Binding-site contacts:
Ligand atom O contacts residue MES1 of chain 1.PA at 3.5 Å (h-bond).
Ligand atom C2 contacts residue TYR170 of chain 1.K at 3.6 Å (hydrophobic).
Ligand atom CE1 contacts residue VAL31 of chain 1.K at 3.4 Å (hydrophobic).
Ligand atom O contacts residue ALA49 of chain 1.K at 3.5 Å.
Ligand atom C contacts residue MES1 of chain 1.PA at 3.8 Å.
Ligand atom C3 contacts residue ARG19 of chain 1.K at 3.4 Å.
Ligand atom CA contacts residue THR1 of chain 1.K at 2.4 Å.
Ligand atom OH contacts residue VAL31 of chain 1.K at 3.4 Å.
Ligand atom C contacts residue GLY47 of chain 1.K at 3.5 Å.
Ligand atom O contacts residue THR21 of chain 1.K at 3.4 Å (h-bond).
Ligand atom C3 contacts residue TYR170 of chain 1.K at 3.1 Å (hydrophobic).
Ligand atom CB contacts residue THR21 of chain 1.K at 3.8 Å.
Ligand atom C1 contacts residue MES1 of chain 1.PA at 3.2 Å.
Ligand atom C2 contacts residue THR1 of chain 1.K at 1.5 Å.
Ligand atom O contacts residue GLY47 of chain 1.K at 3.0 Å (h-bond).
Ligand atom C3 contacts residue THR1 of chain 1.K at 2.5 Å.
Ligand atom O contacts residue MES1 of chain 1.PA at 3.0 Å (h-bond).
Ligand atom CA contacts residue THR21 of chain 1.K at 3.4 Å.
Ligand atom CB contacts residue GLY47 of chain 1.K at 3.8 Å.
Ligand atom C contacts residue THR21 of chain 1.K at 3.7 Å.
Ligand atom C contacts residue LYS33 of chain 1.K at 3.8 Å.
Ligand atom CZ contacts residue VAL31 of chain 1.K at 3.4 Å (hydrophobic).
Ligand atom N contacts residue GLY47 of chain 1.K at 3.0 Å (h-bond).
Ligand atom OH contacts residue GLN53 of chain 1.K at 3.6 Å (h-bond).
Ligand atom CA contacts residue GLY47 of chain 1.K at 3.3 Å.
Ligand atom OH contacts residue ALA49 of chain 1.K at 3.8 Å.
Ligand atom C1 contacts residue THR1 of chain 1.K at 2.4 Å.
Ligand atom CA contacts residue LYS33 of chain 1.K at 3.9 Å.
Ligand atom N contacts residue THR21 of chain 1.K at 3.1 Å (h-bond).
Ligand atom N contacts residue THR21 of chain 1.K at 3.8 Å.
Ligand atom O contacts residue ALA20 of chain 1.K at 3.5 Å.
Ligand atom N contacts residue THR1 of chain 1.K at 3.6 Å.
Ligand atom C2 contacts residue MES1 of chain 1.PA at 3.6 Å.
Ligand atom O contacts residue THR1 of chain 1.K at 2.2 Å (h-bond).
Ligand atom CE2 contacts residue ALA49 of chain 1.K at 3.8 Å (hydrophobic).
Ligand atom CB contacts residue THR1 of chain 1.K at 2.7 Å.
Ligand atom C contacts residue THR1 of chain 1.K at 1.4 Å.
Ligand atom O contacts residue THR1 of chain 1.K at 3.6 Å.
Ligand atom CE1 contacts residue ALA49 of chain 1.K at 3.6 Å (hydrophobic).
Ligand atom CZ contacts residue ALA49 of chain 1.K at 3.5 Å (hydrophobic).

This small molecule binds to this protein.
Small molecule (SMILES): CC(=O)N1CCC[C@H]1C(=O)N[C@@H](C)C(=O)N[C@@H](Cc1ccc(O)cc1)[C@@H](O)[C@H](C)CO

Sequence of chain 1.L:
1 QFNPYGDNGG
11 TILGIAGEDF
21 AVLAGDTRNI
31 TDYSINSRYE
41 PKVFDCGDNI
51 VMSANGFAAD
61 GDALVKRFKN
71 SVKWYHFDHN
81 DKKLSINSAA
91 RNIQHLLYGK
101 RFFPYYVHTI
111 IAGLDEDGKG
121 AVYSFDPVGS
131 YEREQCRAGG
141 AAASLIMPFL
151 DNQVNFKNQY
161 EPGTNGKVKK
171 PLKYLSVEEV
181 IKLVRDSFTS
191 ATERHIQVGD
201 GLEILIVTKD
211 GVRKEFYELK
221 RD

Sequence of chain 1.K:
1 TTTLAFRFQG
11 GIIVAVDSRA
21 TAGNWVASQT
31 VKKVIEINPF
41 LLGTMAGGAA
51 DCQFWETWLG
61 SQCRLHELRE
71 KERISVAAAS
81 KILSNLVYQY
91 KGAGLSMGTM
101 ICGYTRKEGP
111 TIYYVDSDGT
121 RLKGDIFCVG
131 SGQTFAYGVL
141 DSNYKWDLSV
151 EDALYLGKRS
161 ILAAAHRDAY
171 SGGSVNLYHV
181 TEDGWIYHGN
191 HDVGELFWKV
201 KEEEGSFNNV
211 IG